Binding-site contacts:
Ligand atom C4 contacts residue ASN231 of chain 1.G at 4.2 Å.
Ligand atom O5 contacts residue ASN231 of chain 1.G at 2.4 Å (h-bond).
Ligand atom C5 contacts residue ASN231 of chain 1.G at 3.7 Å.
Ligand atom C1 contacts residue ASN231 of chain 1.G at 1.4 Å.
Ligand atom C3 contacts residue ASN231 of chain 1.G at 3.8 Å.
Ligand atom N2 contacts residue ASN231 of chain 1.G at 2.9 Å (h-bond).
Ligand atom C7 contacts residue ASN231 of chain 1.G at 3.1 Å.
Ligand atom C2 contacts residue ASN231 of chain 1.G at 2.5 Å.
Ligand atom O7 contacts residue ASN231 of chain 1.G at 3.0 Å (h-bond).
Ligand atom C8 contacts residue ASN231 of chain 1.G at 4.3 Å.

The small molecule below binds the protein below.
Small molecule (SMILES): CC(=O)N[C@@H]1[C@@H](O)[C@H](O)[C@@H](CO)O[C@H]1O

Sequence of chain 1.G:
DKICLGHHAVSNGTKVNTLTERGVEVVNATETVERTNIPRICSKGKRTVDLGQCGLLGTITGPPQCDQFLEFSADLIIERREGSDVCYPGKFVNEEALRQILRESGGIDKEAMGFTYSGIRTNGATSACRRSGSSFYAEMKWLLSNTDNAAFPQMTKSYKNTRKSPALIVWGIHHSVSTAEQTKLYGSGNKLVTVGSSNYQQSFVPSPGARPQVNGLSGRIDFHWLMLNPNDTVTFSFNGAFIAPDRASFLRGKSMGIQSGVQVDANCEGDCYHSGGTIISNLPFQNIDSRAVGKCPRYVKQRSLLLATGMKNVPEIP